The protein below binds the small molecule below.
Small molecule (SMILES): CCC#CCO[C@@H]1C[C@@H]2[C@H](CC[C@]3(C)C(=O)CC[C@@H]23)[C@@]2(C)C=CC(=O)C=C12

Sequence of chain 1.A:
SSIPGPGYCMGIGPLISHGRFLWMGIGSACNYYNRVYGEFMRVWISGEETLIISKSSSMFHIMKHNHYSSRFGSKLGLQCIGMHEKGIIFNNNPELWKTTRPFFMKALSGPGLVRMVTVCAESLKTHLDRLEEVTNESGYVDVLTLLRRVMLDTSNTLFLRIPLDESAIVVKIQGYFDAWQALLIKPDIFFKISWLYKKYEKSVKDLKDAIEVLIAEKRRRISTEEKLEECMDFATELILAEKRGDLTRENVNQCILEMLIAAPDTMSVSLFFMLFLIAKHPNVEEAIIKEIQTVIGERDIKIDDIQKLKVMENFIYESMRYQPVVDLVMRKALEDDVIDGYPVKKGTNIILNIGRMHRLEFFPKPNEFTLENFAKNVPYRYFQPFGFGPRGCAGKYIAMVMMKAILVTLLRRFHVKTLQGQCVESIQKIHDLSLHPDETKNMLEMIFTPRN

Binding-site contacts:
Ligand atom C4 contacts residue THR310 of chain 1.A at 3.4 Å.
Ligand atom C23 contacts residue ASP309 of chain 1.A at 3.8 Å.
Ligand atom C3 contacts residue TRP224 of chain 1.A at 3.8 Å (hydrophobic).
Ligand atom C20 contacts residue THR310 of chain 1.A at 3.3 Å.
Ligand atom O1 contacts residue ILE305 of chain 1.A at 3.9 Å.
Ligand atom C12 contacts residue HEM1 of chain 1.B at 3.8 Å.
Ligand atom C18 contacts residue VAL370 of chain 1.A at 3.3 Å (hydrophobic).
Ligand atom C17 contacts residue MET374 of chain 1.A at 3.8 Å (hydrophobic).
Ligand atom C16 contacts residue LEU372 of chain 1.A at 3.3 Å (hydrophobic).
Ligand atom O1 contacts residue THR310 of chain 1.A at 3.9 Å.
Ligand atom C24 contacts residue ASP309 of chain 1.A at 3.4 Å.
Ligand atom C22 contacts residue ASP309 of chain 1.A at 3.6 Å.
Ligand atom C11 contacts residue ILE133 of chain 1.A at 3.7 Å (hydrophobic).
Ligand atom C12 contacts residue ARG115 of chain 1.A at 3.8 Å.
Ligand atom O2 contacts residue ARG115 of chain 1.A at 3.4 Å (salt-bridge).
Ligand atom C6 contacts residue PHE221 of chain 1.A at 3.8 Å (hydrophobic).
Ligand atom C23 contacts residue HIS480 of chain 1.A at 3.8 Å.
Ligand atom C2 contacts residue ILE133 of chain 1.A at 3.8 Å (hydrophobic).
Ligand atom C5 contacts residue TRP224 of chain 1.A at 3.8 Å (hydrophobic).
Ligand atom O1 contacts residue ASP309 of chain 1.A at 3.2 Å (salt-bridge).
Ligand atom C15 contacts residue LEU372 of chain 1.A at 3.9 Å (hydrophobic).
Ligand atom C4 contacts residue ASP309 of chain 1.A at 3.9 Å.
Ligand atom O2 contacts residue VAL373 of chain 1.A at 3.8 Å.
Ligand atom C11 contacts residue HEM1 of chain 1.B at 3.6 Å.
Ligand atom O1 contacts residue ALA306 of chain 1.A at 3.1 Å.
Ligand atom C4 contacts residue TRP224 of chain 1.A at 3.5 Å (hydrophobic).
Ligand atom C16 contacts residue MET374 of chain 1.A at 3.8 Å (hydrophobic).
Ligand atom C9 contacts residue ILE133 of chain 1.A at 3.8 Å (hydrophobic).
Ligand atom C23 contacts residue SER478 of chain 1.A at 3.3 Å.
Ligand atom C15 contacts residue LEU477 of chain 1.A at 3.7 Å (hydrophobic).
Ligand atom C18 contacts residue LEU372 of chain 1.A at 3.6 Å (hydrophobic).
Ligand atom C22 contacts residue SER478 of chain 1.A at 3.4 Å.
Ligand atom C17 contacts residue LEU372 of chain 1.A at 3.8 Å (hydrophobic).
Ligand atom C5 contacts residue THR310 of chain 1.A at 3.8 Å.
Ligand atom C18 contacts residue HEM1 of chain 1.B at 3.8 Å.
Ligand atom C19 contacts residue THR310 of chain 1.A at 3.9 Å.
Ligand atom C21 contacts residue SER478 of chain 1.A at 3.8 Å.
Ligand atom O2 contacts residue MET374 of chain 1.A at 2.9 Å (h-bond).
Ligand atom C22 contacts residue PHE221 of chain 1.A at 3.9 Å (hydrophobic).
Ligand atom C3 contacts residue THR310 of chain 1.A at 3.5 Å.